Sequence of chain 1.A:
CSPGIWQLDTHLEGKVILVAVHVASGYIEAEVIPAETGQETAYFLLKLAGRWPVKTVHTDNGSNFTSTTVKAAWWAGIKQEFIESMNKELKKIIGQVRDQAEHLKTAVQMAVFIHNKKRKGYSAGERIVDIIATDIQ

A protein and the small-molecule ligand that binds it are described below.
Small molecule (SMILES): Cc1nc(NC(=O)NC2CCCCC2)c(C)c([C@H](OC(C)(C)C)C(=O)O)c1-c1ccc2c(c1C)CCCO2

Sequence of chain 2.A:
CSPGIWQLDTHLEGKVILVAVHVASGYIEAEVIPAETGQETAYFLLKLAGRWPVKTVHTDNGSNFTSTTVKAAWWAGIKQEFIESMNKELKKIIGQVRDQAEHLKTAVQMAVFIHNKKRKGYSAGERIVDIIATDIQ

Binding-site contacts:
Ligand atom C26 contacts residue TRP86 of chain 2.A at 3.8 Å (hydrophobic).
Ligand atom C12 contacts residue GLN49 of chain 2.A at 3.9 Å.
Ligand atom C19 contacts residue HIS125 of chain 1.A at 4.0 Å.
Ligand atom C1 contacts residue ALA82 of chain 2.A at 3.7 Å (hydrophobic).
Ligand atom C23 contacts residue ALA83 of chain 2.A at 3.8 Å (hydrophobic).
Ligand atom C12 contacts residue GLU124 of chain 1.A at 3.7 Å.
Ligand atom C19 contacts residue THR128 of chain 1.A at 3.7 Å.
Ligand atom O3 contacts residue GLU124 of chain 1.A at 3.0 Å (salt-bridge).
Ligand atom C18 contacts residue THR128 of chain 1.A at 3.4 Å.
Ligand atom O2 contacts residue HIS125 of chain 1.A at 3.5 Å.
Ligand atom O5 contacts residue ALA82 of chain 2.A at 3.9 Å.
Ligand atom C3 contacts residue THR79 of chain 2.A at 4.0 Å.
Ligand atom C16 contacts residue GLN49 of chain 2.A at 3.8 Å.
Ligand atom O3 contacts residue ALA123 of chain 1.A at 3.5 Å.
Ligand atom C25 contacts residue MET132 of chain 1.A at 4.0 Å (hydrophobic).
Ligand atom C30 contacts residue GLN122 of chain 1.A at 3.6 Å.
Ligand atom N2 contacts residue GLN49 of chain 2.A at 3.6 Å.
Ligand atom O4 contacts residue THR128 of chain 1.A at 2.9 Å (h-bond).
Ligand atom C22 contacts residue THR79 of chain 2.A at 3.8 Å.
Ligand atom C17 contacts residue HIS125 of chain 1.A at 3.9 Å.
Ligand atom C2 contacts residue THR79 of chain 2.A at 3.8 Å.
Ligand atom C19 contacts residue GLU124 of chain 1.A at 3.6 Å.
Ligand atom O5 contacts residue LEU56 of chain 2.A at 3.7 Å.
Ligand atom O2 contacts residue THR128 of chain 1.A at 3.7 Å.
Ligand atom O5 contacts residue ALA83 of chain 2.A at 3.8 Å.
Ligand atom C26 contacts residue MET132 of chain 1.A at 3.6 Å (hydrophobic).
Ligand atom C14 contacts residue THR128 of chain 1.A at 3.9 Å.
Ligand atom N1 contacts residue THR79 of chain 2.A at 3.6 Å.
Ligand atom C25 contacts residue TRP86 of chain 2.A at 3.8 Å (hydrophobic).
Ligand atom O4 contacts residue ALA123 of chain 1.A at 3.8 Å.
Ligand atom C15 contacts residue THR128 of chain 1.A at 4.0 Å.
Ligand atom C12 contacts residue HIS125 of chain 1.A at 3.7 Å.
Ligand atom C25 contacts residue LEU56 of chain 2.A at 4.0 Å (hydrophobic).
Ligand atom C19 contacts residue ALA123 of chain 1.A at 4.0 Å (hydrophobic).
Ligand atom C6 contacts residue SO41 of chain 2.D at 4.0 Å.
Ligand atom C22 contacts residue ALA82 of chain 2.A at 3.9 Å (hydrophobic).
Ligand atom O4 contacts residue HIS125 of chain 1.A at 3.0 Å (h-bond).
Ligand atom C23 contacts residue THR79 of chain 2.A at 3.9 Å.
Ligand atom C23 contacts residue ALA82 of chain 2.A at 3.8 Å (hydrophobic).
Ligand atom O4 contacts residue GLU124 of chain 1.A at 3.4 Å (salt-bridge).